Sequence of chain 1.B:
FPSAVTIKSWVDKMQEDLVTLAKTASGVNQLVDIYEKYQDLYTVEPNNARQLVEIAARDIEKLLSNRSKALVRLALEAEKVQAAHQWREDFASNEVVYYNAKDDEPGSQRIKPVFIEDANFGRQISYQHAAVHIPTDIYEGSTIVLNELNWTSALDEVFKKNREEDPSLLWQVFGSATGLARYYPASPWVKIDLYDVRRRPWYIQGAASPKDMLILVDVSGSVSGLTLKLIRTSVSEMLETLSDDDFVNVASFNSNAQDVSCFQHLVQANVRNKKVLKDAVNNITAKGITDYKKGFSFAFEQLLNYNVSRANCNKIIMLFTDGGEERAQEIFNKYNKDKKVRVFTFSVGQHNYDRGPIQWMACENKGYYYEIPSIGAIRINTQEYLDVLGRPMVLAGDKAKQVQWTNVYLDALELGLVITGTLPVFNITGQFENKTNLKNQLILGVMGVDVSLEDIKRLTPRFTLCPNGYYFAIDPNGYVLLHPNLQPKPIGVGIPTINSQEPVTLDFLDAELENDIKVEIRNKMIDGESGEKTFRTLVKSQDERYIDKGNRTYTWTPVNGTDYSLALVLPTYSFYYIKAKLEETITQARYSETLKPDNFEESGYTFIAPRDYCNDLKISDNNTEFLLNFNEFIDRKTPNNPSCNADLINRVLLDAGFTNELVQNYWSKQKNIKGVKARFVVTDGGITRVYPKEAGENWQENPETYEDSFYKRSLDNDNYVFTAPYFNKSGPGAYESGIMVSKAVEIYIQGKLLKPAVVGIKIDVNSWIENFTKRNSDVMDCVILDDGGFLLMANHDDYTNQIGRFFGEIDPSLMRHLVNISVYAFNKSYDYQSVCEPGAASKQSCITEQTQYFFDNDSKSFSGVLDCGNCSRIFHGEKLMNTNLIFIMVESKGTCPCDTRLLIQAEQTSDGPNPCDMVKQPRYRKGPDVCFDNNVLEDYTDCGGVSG

This small molecule binds to this protein.
Small molecule (SMILES): CC(=O)N[C@H]1[C@H](O[C@H]2[C@H](O)[C@@H](NC(C)=O)CO[C@@H]2CO)O[C@H](CO)[C@@H](O[C@@H]2O[C@H](CO)[C@@H](O)[C@H](O)[C@H]2NC(C)=O)[C@@H]1O

Binding-site contacts:
Ligand atom O5 contacts residue ARG114 of chain 1.B at 2.6 Å (salt-bridge).
Ligand atom C6 contacts residue ASN120 of chain 1.B at 3.1 Å.
Ligand atom O5 contacts residue ASN184 of chain 1.B at 2.3 Å (h-bond).
Ligand atom C5 contacts residue ARG114 of chain 1.B at 3.9 Å.
Ligand atom C6 contacts residue ASN184 of chain 1.B at 3.1 Å.
Ligand atom C1 contacts residue ASN184 of chain 1.B at 1.4 Å.
Ligand atom N2 contacts residue TRP185 of chain 1.B at 4.4 Å.
Ligand atom C8 contacts residue ASN184 of chain 1.B at 3.1 Å.
Ligand atom C3 contacts residue ASN184 of chain 1.B at 3.8 Å.
Ligand atom C7 contacts residue ASN184 of chain 1.B at 3.5 Å.
Ligand atom C8 contacts residue VAL107 of chain 1.B at 4.2 Å (hydrophobic).
Ligand atom N2 contacts residue ASN184 of chain 1.B at 3.4 Å (h-bond).
Ligand atom C5 contacts residue ASN184 of chain 1.B at 3.2 Å.
Ligand atom C4 contacts residue ASN184 of chain 1.B at 4.0 Å.
Ligand atom O6 contacts residue ASN184 of chain 1.B at 4.1 Å.
Ligand atom C6 contacts residue GLU121 of chain 1.B at 4.4 Å.
Ligand atom O6 contacts residue ASN120 of chain 1.B at 3.7 Å.
Ligand atom O5 contacts residue ASN120 of chain 1.B at 3.6 Å.
Ligand atom C2 contacts residue ASN184 of chain 1.B at 2.6 Å.
Ligand atom O7 contacts residue ASN184 of chain 1.B at 4.0 Å.
Ligand atom C1 contacts residue ARG114 of chain 1.B at 3.2 Å.
Ligand atom C5 contacts residue ASN120 of chain 1.B at 3.5 Å.
Ligand atom C8 contacts residue TRP185 of chain 1.B at 3.7 Å (hydrophobic).